Sequence of chain 1.A:
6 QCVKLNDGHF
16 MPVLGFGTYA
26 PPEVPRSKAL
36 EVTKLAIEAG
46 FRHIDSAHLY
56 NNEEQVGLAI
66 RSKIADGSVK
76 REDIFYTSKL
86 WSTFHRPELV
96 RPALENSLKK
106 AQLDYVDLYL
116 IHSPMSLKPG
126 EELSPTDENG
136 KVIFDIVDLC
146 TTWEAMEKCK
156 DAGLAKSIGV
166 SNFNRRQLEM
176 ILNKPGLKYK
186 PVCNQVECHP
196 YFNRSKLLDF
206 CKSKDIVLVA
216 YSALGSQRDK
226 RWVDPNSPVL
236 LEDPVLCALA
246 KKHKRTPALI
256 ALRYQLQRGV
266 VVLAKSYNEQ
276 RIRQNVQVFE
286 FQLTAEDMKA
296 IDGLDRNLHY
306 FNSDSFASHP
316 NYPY

The small molecule below binds the protein below.
Small molecule (SMILES): O=C1C[C@@H](c2ccc(O)cc2)Oc2cc(O)ccc21

Binding-site contacts:
Ligand atom C15 contacts residue TRP227 of chain 1.A at 3.9 Å (hydrophobic).
Ligand atom C8 contacts residue TRP227 of chain 1.A at 3.8 Å (hydrophobic).
Ligand atom O3 contacts residue HIS117 of chain 1.A at 2.6 Å (h-bond).
Ligand atom C13 contacts residue TRP86 of chain 1.A at 4.2 Å (hydrophobic).
Ligand atom C1 contacts residue NAP1 of chain 1.C at 3.2 Å.
Ligand atom C14 contacts residue TRP86 of chain 1.A at 4.0 Å (hydrophobic).
Ligand atom C3 contacts residue TYR55 of chain 1.A at 4.3 Å (hydrophobic).
Ligand atom O3 contacts residue TYR55 of chain 1.A at 2.3 Å (h-bond).
Ligand atom C1 contacts residue HIS117 of chain 1.A at 3.5 Å.
Ligand atom C13 contacts residue SER129 of chain 1.A at 3.7 Å.
Ligand atom C12 contacts residue SER129 of chain 1.A at 4.1 Å.
Ligand atom O2 contacts residue TYR24 of chain 1.A at 3.4 Å.
Ligand atom C12 contacts residue TRP227 of chain 1.A at 3.8 Å (hydrophobic).
Ligand atom C3 contacts residue TYR24 of chain 1.A at 3.8 Å (hydrophobic).
Ligand atom C6 contacts residue TYR55 of chain 1.A at 4.1 Å (hydrophobic).
Ligand atom C11 contacts residue TRP227 of chain 1.A at 3.8 Å (hydrophobic).
Ligand atom O3 contacts residue LYS84 of chain 1.A at 4.2 Å.
Ligand atom C2 contacts residue NAP1 of chain 1.C at 3.2 Å.
Ligand atom C1 contacts residue TYR55 of chain 1.A at 3.1 Å (hydrophobic).
Ligand atom O1 contacts residue LEU54 of chain 1.A at 3.6 Å.
Ligand atom O4 contacts residue SER129 of chain 1.A at 2.5 Å (h-bond).
Ligand atom O4 contacts residue TRP86 of chain 1.A at 4.2 Å.
Ligand atom C6 contacts residue LEU54 of chain 1.A at 3.4 Å (hydrophobic).
Ligand atom C12 contacts residue LEU54 of chain 1.A at 4.0 Å (hydrophobic).
Ligand atom C14 contacts residue PHE311 of chain 1.A at 3.9 Å (hydrophobic).
Ligand atom C10 contacts residue LEU54 of chain 1.A at 4.2 Å (hydrophobic).
Ligand atom O4 contacts residue TRP227 of chain 1.A at 4.3 Å.
Ligand atom C13 contacts residue TRP227 of chain 1.A at 3.9 Å (hydrophobic).
Ligand atom C7 contacts residue TYR24 of chain 1.A at 4.0 Å (hydrophobic).
Ligand atom C6 contacts residue NAP1 of chain 1.C at 3.8 Å.
Ligand atom C6 contacts residue HIS117 of chain 1.A at 3.5 Å.
Ligand atom C11 contacts residue LEU54 of chain 1.A at 4.0 Å (hydrophobic).
Ligand atom C14 contacts residue TRP227 of chain 1.A at 3.7 Å (hydrophobic).
Ligand atom C1 contacts residue LEU54 of chain 1.A at 4.2 Å (hydrophobic).
Ligand atom C10 contacts residue TRP227 of chain 1.A at 3.9 Å (hydrophobic).
Ligand atom C5 contacts residue LEU54 of chain 1.A at 3.6 Å (hydrophobic).
Ligand atom C2 contacts residue TYR55 of chain 1.A at 3.3 Å (hydrophobic).
Ligand atom O3 contacts residue NAP1 of chain 1.C at 2.9 Å.
Ligand atom C2 contacts residue TYR24 of chain 1.A at 4.1 Å (hydrophobic).
Ligand atom C3 contacts residue NAP1 of chain 1.C at 3.6 Å.